This protein binds this small molecule.
Small molecule (SMILES): CC(=O)N[C@@H]1[C@@H](O)[C@H](O)[C@@H](CO)O[C@H]1O

Binding-site contacts:
Ligand atom C2 contacts residue GLU45 of chain 1.D at 3.9 Å.
Ligand atom C7 contacts residue ASN69 of chain 1.D at 3.4 Å.
Ligand atom C1 contacts residue GLU45 of chain 1.D at 3.9 Å.
Ligand atom C3 contacts residue ASN69 of chain 1.D at 3.7 Å.
Ligand atom C7 contacts residue GLU45 of chain 1.D at 3.5 Å.
Ligand atom N2 contacts residue ASN69 of chain 1.D at 2.7 Å (h-bond).
Ligand atom O7 contacts residue ASN69 of chain 1.D at 3.8 Å.
Ligand atom C3 contacts residue GLU45 of chain 1.D at 4.4 Å.
Ligand atom C5 contacts residue ASN69 of chain 1.D at 3.7 Å.
Ligand atom N2 contacts residue GLU45 of chain 1.D at 2.8 Å (salt-bridge).
Ligand atom C1 contacts residue ASN69 of chain 1.D at 1.4 Å.
Ligand atom O5 contacts residue ASN69 of chain 1.D at 2.4 Å (h-bond).
Ligand atom C8 contacts residue ASN69 of chain 1.D at 4.4 Å.
Ligand atom C8 contacts residue GLU45 of chain 1.D at 3.3 Å.
Ligand atom C2 contacts residue ASN69 of chain 1.D at 2.4 Å.
Ligand atom C4 contacts residue ASN69 of chain 1.D at 4.2 Å.

Sequence of chain 1.D:
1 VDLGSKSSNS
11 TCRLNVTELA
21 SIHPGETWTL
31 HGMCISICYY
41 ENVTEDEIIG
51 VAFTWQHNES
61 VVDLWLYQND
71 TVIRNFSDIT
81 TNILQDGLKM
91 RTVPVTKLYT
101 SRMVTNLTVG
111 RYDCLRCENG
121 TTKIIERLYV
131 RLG